Sequence of chain 27.F:
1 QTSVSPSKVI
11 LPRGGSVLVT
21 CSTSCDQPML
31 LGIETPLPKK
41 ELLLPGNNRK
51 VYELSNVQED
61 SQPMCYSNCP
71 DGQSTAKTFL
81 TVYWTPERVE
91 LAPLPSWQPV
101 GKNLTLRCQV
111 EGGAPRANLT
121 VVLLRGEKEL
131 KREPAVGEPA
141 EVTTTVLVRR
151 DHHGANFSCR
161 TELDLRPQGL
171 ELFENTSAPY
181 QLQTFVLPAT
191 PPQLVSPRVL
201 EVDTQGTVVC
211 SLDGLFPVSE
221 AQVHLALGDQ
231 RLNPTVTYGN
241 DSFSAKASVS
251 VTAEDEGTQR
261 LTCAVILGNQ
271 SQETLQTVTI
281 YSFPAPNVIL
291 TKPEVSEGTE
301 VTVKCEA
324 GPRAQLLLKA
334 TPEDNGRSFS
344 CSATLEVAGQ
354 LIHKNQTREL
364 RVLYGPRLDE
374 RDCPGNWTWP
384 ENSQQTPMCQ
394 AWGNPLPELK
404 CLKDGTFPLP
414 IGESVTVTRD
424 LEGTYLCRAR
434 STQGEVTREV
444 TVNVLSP

A protein and the small-molecule ligand that binds it are described below.
Small molecule (SMILES): CC(=O)N[C@@H]1[C@@H](O)[C@H](O)[C@@H](CO)O[C@H]1O

Binding-site contacts:
Ligand atom C1 contacts residue THR145 of chain 27.F at 3.4 Å.
Ligand atom N2 contacts residue THR145 of chain 27.F at 4.0 Å.
Ligand atom C5 contacts residue ASN103 of chain 27.F at 4.0 Å.
Ligand atom N2 contacts residue LEU147 of chain 27.F at 3.6 Å.
Ligand atom C8 contacts residue LEU147 of chain 27.F at 3.4 Å (hydrophobic).
Ligand atom O5 contacts residue THR145 of chain 27.F at 4.0 Å.
Ligand atom C1 contacts residue ASN103 of chain 27.F at 1.7 Å.
Ligand atom C2 contacts residue ASN103 of chain 27.F at 3.2 Å.
Ligand atom C2 contacts residue LEU147 of chain 27.F at 4.3 Å (hydrophobic).
Ligand atom O7 contacts residue LEU147 of chain 27.F at 3.0 Å.
Ligand atom C3 contacts residue THR145 of chain 27.F at 4.1 Å.
Ligand atom C2 contacts residue THR145 of chain 27.F at 4.0 Å.
Ligand atom C7 contacts residue LEU147 of chain 27.F at 3.1 Å (hydrophobic).
Ligand atom C5 contacts residue THR145 of chain 27.F at 4.0 Å.
Ligand atom C8 contacts residue VAL146 of chain 27.F at 4.5 Å (hydrophobic).
Ligand atom C3 contacts residue ASN103 of chain 27.F at 4.5 Å.
Ligand atom N2 contacts residue ASN103 of chain 27.F at 3.8 Å.
Ligand atom O5 contacts residue ASN103 of chain 27.F at 2.6 Å (h-bond).